The protein below binds the small molecule below.
Small molecule (SMILES): O=P(O)(O)O[C@H]1O[C@H](CO)[C@@H](O)[C@H](O)[C@H]1O

Sequence of chain 1.A:
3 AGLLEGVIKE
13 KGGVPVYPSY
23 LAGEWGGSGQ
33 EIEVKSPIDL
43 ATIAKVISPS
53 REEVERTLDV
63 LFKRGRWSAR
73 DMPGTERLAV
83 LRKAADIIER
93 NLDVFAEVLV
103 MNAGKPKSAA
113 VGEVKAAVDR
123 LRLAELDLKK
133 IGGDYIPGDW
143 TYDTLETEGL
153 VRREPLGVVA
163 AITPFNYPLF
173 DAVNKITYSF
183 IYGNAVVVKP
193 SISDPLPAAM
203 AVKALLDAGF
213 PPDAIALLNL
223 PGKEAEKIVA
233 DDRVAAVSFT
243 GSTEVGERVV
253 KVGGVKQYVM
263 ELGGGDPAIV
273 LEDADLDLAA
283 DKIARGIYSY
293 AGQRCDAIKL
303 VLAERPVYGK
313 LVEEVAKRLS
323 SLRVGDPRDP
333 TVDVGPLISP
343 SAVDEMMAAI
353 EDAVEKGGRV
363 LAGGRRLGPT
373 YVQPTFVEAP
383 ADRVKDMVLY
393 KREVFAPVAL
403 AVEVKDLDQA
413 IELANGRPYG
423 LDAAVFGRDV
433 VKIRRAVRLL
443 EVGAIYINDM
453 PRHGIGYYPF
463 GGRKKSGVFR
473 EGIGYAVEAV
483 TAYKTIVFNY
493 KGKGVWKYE

Sequence of chain 2.A:
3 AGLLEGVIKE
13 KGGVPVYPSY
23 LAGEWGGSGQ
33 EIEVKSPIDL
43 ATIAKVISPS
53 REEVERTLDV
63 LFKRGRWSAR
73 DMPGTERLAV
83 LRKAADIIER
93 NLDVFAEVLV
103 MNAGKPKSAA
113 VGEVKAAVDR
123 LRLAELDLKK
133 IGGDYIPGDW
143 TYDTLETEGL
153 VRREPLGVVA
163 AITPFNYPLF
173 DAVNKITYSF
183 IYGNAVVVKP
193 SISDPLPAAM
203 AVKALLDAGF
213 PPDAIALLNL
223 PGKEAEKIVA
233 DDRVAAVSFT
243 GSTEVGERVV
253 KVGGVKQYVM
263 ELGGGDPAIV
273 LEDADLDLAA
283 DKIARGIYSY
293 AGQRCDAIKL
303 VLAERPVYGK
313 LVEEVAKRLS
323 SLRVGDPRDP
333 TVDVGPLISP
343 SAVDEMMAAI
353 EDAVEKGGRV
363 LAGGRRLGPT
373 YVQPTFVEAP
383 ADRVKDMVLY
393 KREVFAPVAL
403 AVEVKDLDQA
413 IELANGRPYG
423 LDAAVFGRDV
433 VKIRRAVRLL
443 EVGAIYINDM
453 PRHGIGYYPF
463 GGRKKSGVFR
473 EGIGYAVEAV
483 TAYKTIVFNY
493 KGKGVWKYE

Sequence of chain 3.A:
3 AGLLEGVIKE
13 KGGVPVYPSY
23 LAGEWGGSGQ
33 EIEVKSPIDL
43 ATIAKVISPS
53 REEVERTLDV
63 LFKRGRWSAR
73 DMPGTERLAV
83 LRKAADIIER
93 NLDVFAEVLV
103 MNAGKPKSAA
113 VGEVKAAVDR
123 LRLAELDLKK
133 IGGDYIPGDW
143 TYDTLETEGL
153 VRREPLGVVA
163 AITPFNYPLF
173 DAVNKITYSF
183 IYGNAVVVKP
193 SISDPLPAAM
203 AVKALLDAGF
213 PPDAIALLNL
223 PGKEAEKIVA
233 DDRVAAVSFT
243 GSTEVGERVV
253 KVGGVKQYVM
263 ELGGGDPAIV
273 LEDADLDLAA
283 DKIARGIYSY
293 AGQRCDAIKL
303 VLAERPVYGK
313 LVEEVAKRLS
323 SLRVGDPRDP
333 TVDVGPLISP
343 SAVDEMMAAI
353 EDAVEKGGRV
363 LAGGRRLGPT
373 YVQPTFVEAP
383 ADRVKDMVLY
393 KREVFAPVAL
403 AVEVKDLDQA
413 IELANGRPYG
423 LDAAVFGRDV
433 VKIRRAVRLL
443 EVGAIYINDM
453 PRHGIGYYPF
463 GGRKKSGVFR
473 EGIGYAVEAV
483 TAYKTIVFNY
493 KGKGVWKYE

Binding-site contacts:
Ligand atom P contacts residue ARG440 of chain 2.A at 3.8 Å.
Ligand atom O3 contacts residue ARG79 of chain 1.A at 2.8 Å (salt-bridge).
Ligand atom O6 contacts residue ARG154 of chain 1.A at 3.2 Å.
Ligand atom O3P contacts residue ARG440 of chain 2.A at 2.6 Å (salt-bridge).
Ligand atom P contacts residue TRP498 of chain 3.A at 3.9 Å.
Ligand atom O2P contacts residue ARG72 of chain 1.A at 2.4 Å (salt-bridge).
Ligand atom O1P contacts residue TRP498 of chain 3.A at 3.1 Å (h-bond).
Ligand atom C5 contacts residue ARG154 of chain 1.A at 4.0 Å.
Ligand atom O6 contacts residue ARG155 of chain 1.A at 2.8 Å (salt-bridge).
Ligand atom O4 contacts residue PRO139 of chain 3.A at 3.4 Å.
Ligand atom O1P contacts residue ARG154 of chain 1.A at 2.8 Å (salt-bridge).
Ligand atom C2 contacts residue ARG79 of chain 1.A at 3.8 Å.
Ligand atom C4 contacts residue ILE133 of chain 1.A at 3.8 Å (hydrophobic).
Ligand atom C5 contacts residue PRO139 of chain 3.A at 4.0 Å (hydrophobic).
Ligand atom O1 contacts residue ARG72 of chain 1.A at 4.0 Å.
Ligand atom O4 contacts residue TRP142 of chain 3.A at 2.8 Å (h-bond).
Ligand atom C2 contacts residue TYR184 of chain 1.A at 3.9 Å (hydrophobic).
Ligand atom P contacts residue ARG72 of chain 1.A at 3.7 Å.
Ligand atom C1 contacts residue PRO157 of chain 1.A at 3.7 Å (hydrophobic).
Ligand atom O1P contacts residue ARG440 of chain 2.A at 4.1 Å.
Ligand atom C4 contacts residue TRP142 of chain 3.A at 4.0 Å (hydrophobic).
Ligand atom O2 contacts residue ARG79 of chain 1.A at 2.8 Å (salt-bridge).
Ligand atom P contacts residue ARG154 of chain 1.A at 3.6 Å.
Ligand atom O3 contacts residue ASP141 of chain 3.A at 2.5 Å (salt-bridge).
Ligand atom O2P contacts residue ARG154 of chain 1.A at 3.6 Å.
Ligand atom C6 contacts residue ARG154 of chain 1.A at 4.1 Å.
Ligand atom O3P contacts residue TRP498 of chain 3.A at 3.3 Å (h-bond).
Ligand atom C6 contacts residue PRO139 of chain 3.A at 3.9 Å (hydrophobic).
Ligand atom O2P contacts residue GLU156 of chain 1.A at 3.4 Å.
Ligand atom O3 contacts residue TRP142 of chain 3.A at 3.6 Å.
Ligand atom O5 contacts residue ARG155 of chain 1.A at 3.4 Å (salt-bridge).
Ligand atom O5 contacts residue ARG154 of chain 1.A at 3.5 Å (salt-bridge).
Ligand atom C3 contacts residue ASP141 of chain 3.A at 3.2 Å.
Ligand atom O4 contacts residue ILE133 of chain 1.A at 3.8 Å.
Ligand atom C3 contacts residue ARG79 of chain 1.A at 4.0 Å.
Ligand atom C6 contacts residue ARG155 of chain 1.A at 3.5 Å.
Ligand atom O3P contacts residue ARG72 of chain 1.A at 3.2 Å (salt-bridge).
Ligand atom O2 contacts residue ARG72 of chain 1.A at 3.8 Å.
Ligand atom C4 contacts residue ASP141 of chain 3.A at 3.7 Å.
Ligand atom O4 contacts residue ASP141 of chain 3.A at 2.8 Å (salt-bridge).